A protein and the small-molecule ligand that binds it are described below.
Small molecule (SMILES): CC[C@H](C)[C@H](N)C(=O)N[C@@H](CO)C(=O)N[C@@H](CCC(=O)O)C(=O)N[C@H](C=O)C(C)C

Binding-site contacts:
Ligand atom CA contacts residue VAL4 of chain 14.E at 4.0 Å (hydrophobic).
Ligand atom CB contacts residue VAL4 of chain 14.E at 4.0 Å (hydrophobic).
Ligand atom C contacts residue ALA2 of chain 14.E at 3.6 Å (hydrophobic).
Ligand atom CB contacts residue GLN3 of chain 14.E at 3.6 Å.
Ligand atom CA contacts residue ALA2 of chain 14.E at 3.4 Å (hydrophobic).
Ligand atom O contacts residue VAL4 of chain 14.E at 4.4 Å.
Ligand atom N contacts residue ALA2 of chain 14.E at 2.8 Å (h-bond).
Ligand atom CG2 contacts residue GLN3 of chain 14.E at 3.9 Å.
Ligand atom CG2 contacts residue SER5 of chain 14.E at 3.2 Å.
Ligand atom C contacts residue ALA2 of chain 14.E at 4.2 Å (hydrophobic).
Ligand atom CG2 contacts residue ALA2 of chain 14.E at 4.3 Å (hydrophobic).
Ligand atom N contacts residue ALA2 of chain 14.E at 4.3 Å.
Ligand atom CD contacts residue VAL4 of chain 14.E at 3.8 Å (hydrophobic).
Ligand atom OG contacts residue GLN3 of chain 14.E at 3.3 Å (h-bond).
Ligand atom CB contacts residue ALA2 of chain 14.E at 3.5 Å (hydrophobic).
Ligand atom C contacts residue VAL4 of chain 14.E at 3.5 Å (hydrophobic).
Ligand atom OE1 contacts residue VAL4 of chain 14.E at 3.3 Å (h-bond).
Ligand atom CB contacts residue VAL4 of chain 14.E at 4.2 Å (hydrophobic).
Ligand atom N contacts residue VAL4 of chain 14.E at 4.1 Å.
Ligand atom CA contacts residue GLN3 of chain 14.E at 4.3 Å.
Ligand atom O contacts residue VAL4 of chain 14.E at 4.2 Å.
Ligand atom OE2 contacts residue VAL4 of chain 14.E at 3.6 Å.
Ligand atom C contacts residue VAL4 of chain 14.E at 4.5 Å (hydrophobic).
Ligand atom N contacts residue VAL4 of chain 14.E at 3.0 Å (h-bond).
Ligand atom CG1 contacts residue GLN3 of chain 14.E at 3.0 Å.
Ligand atom CA contacts residue VAL4 of chain 14.E at 3.5 Å (hydrophobic).
Ligand atom CG2 contacts residue VAL4 of chain 14.E at 3.4 Å (hydrophobic).
Ligand atom CB contacts residue ALA2 of chain 14.E at 4.0 Å (hydrophobic).
Ligand atom N contacts residue GLN3 of chain 14.E at 4.5 Å.
Ligand atom C contacts residue VAL4 of chain 14.E at 4.4 Å (hydrophobic).
Ligand atom C contacts residue GLN3 of chain 14.E at 3.8 Å.
Ligand atom CB contacts residue GLN3 of chain 14.E at 4.1 Å.
Ligand atom O contacts residue GLN3 of chain 14.E at 3.0 Å (h-bond).
Ligand atom CA contacts residue ALA2 of chain 14.E at 3.8 Å (hydrophobic).

Sequence of chain 14.E:
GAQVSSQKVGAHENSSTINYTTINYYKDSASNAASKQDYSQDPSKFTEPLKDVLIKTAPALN